Binding-site contacts:
Ligand atom CAR contacts residue MET87 of chain 1.C at 4.0 Å (hydrophobic).
Ligand atom NAH contacts residue TYR157 of chain 1.C at 3.5 Å (h-bond).
Ligand atom NAI contacts residue VAL8 of chain 1.C at 4.0 Å.
Ligand atom N1 contacts residue VAL9 of chain 1.C at 3.4 Å.
Ligand atom N3 contacts residue ASP31 of chain 1.C at 2.8 Å (salt-bridge).
Ligand atom C2 contacts residue VAL9 of chain 1.C at 3.9 Å (hydrophobic).
Ligand atom CAJ contacts residue ASP31 of chain 1.C at 3.6 Å.
Ligand atom C2 contacts residue ASP31 of chain 1.C at 3.7 Å.
Ligand atom CAP contacts residue NDP1 of chain 1.K at 3.4 Å.
Ligand atom C2 contacts residue ALA10 of chain 1.C at 3.9 Å (hydrophobic).
Ligand atom C4 contacts residue ASP31 of chain 1.C at 3.6 Å.
Ligand atom CAR contacts residue THR83 of chain 1.C at 3.7 Å.
Ligand atom CAL contacts residue PHE35 of chain 1.C at 3.6 Å (hydrophobic).
Ligand atom CAL contacts residue PHE32 of chain 1.C at 3.8 Å (hydrophobic).
Ligand atom CAT contacts residue PHE35 of chain 1.C at 3.8 Å (hydrophobic).
Ligand atom CAK contacts residue ASP31 of chain 1.C at 3.5 Å.
Ligand atom CAN contacts residue PHE32 of chain 1.C at 3.9 Å (hydrophobic).
Ligand atom CAG contacts residue NDP1 of chain 1.K at 3.8 Å.
Ligand atom CAQ contacts residue NDP1 of chain 1.K at 3.7 Å.
Ligand atom NAH contacts residue VAL151 of chain 1.C at 3.1 Å (h-bond).
Ligand atom C5 contacts residue NDP1 of chain 1.K at 3.8 Å.
Ligand atom C5 contacts residue PHE35 of chain 1.C at 4.0 Å (hydrophobic).
Ligand atom N1 contacts residue ALA10 of chain 1.C at 3.8 Å.
Ligand atom C6 contacts residue VAL8 of chain 1.C at 3.8 Å (hydrophobic).
Ligand atom C2 contacts residue PHE35 of chain 1.C at 4.0 Å (hydrophobic).
Ligand atom C6 contacts residue PHE35 of chain 1.C at 3.7 Å (hydrophobic).
Ligand atom NAI contacts residue ALA10 of chain 1.C at 3.8 Å.
Ligand atom NAI contacts residue ASP31 of chain 1.C at 2.8 Å (salt-bridge).
Ligand atom NAH contacts residue PHE35 of chain 1.C at 3.8 Å.
Ligand atom C6 contacts residue NDP1 of chain 1.K at 3.4 Å.
Ligand atom N1 contacts residue NDP1 of chain 1.K at 3.7 Å.
Ligand atom NAI contacts residue THR172 of chain 1.C at 3.4 Å (h-bond).
Ligand atom CAM contacts residue PHE32 of chain 1.C at 3.8 Å (hydrophobic).
Ligand atom CAN contacts residue PHE35 of chain 1.C at 4.0 Å (hydrophobic).
Ligand atom CAO contacts residue MET87 of chain 1.C at 3.8 Å (hydrophobic).
Ligand atom NAI contacts residue VAL9 of chain 1.C at 3.5 Å (h-bond).
Ligand atom N1 contacts residue PHE35 of chain 1.C at 3.7 Å.
Ligand atom N1 contacts residue VAL8 of chain 1.C at 3.6 Å.
Ligand atom NAH contacts residue NDP1 of chain 1.K at 3.5 Å.
Ligand atom NAH contacts residue VAL8 of chain 1.C at 3.0 Å (h-bond).

Sequence of chain 1.C:
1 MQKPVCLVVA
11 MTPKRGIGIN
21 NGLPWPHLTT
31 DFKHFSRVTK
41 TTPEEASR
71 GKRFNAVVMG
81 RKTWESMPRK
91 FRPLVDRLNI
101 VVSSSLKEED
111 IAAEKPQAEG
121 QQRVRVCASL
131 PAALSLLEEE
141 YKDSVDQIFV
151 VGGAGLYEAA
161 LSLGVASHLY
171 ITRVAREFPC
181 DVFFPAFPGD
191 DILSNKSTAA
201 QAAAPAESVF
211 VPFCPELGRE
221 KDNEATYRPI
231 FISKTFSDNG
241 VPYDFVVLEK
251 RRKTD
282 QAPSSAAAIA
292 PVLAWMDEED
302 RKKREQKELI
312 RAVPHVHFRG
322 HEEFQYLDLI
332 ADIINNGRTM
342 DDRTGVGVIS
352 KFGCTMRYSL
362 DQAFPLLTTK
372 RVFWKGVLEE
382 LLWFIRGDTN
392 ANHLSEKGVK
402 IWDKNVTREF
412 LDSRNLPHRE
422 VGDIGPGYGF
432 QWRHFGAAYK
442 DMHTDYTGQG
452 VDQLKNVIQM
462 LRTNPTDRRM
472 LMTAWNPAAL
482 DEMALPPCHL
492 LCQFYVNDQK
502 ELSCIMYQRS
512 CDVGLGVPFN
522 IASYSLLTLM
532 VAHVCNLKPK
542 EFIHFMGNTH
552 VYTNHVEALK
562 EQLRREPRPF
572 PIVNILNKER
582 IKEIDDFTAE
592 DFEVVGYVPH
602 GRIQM

This small molecule binds to this protein.
Small molecule (SMILES): CCCCCCc1nc(N)nc(N)c1-c1ccccc1